Sequence of chain 1.H:
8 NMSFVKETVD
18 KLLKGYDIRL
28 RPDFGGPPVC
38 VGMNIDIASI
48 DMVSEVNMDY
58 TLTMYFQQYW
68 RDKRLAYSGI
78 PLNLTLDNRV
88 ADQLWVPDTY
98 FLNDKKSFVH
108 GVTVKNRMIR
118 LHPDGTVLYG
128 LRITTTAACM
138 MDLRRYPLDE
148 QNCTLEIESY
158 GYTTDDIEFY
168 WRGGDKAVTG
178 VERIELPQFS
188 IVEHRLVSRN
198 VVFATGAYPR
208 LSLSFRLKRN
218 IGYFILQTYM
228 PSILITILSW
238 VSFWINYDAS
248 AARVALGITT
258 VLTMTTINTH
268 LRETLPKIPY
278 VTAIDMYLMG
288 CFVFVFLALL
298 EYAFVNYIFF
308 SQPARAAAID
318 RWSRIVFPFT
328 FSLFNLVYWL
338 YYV

Binding-site contacts:
Ligand atom C1 contacts residue HIS119 of chain 1.H at 3.8 Å.
Ligand atom N2 contacts residue ASN80 of chain 1.H at 2.9 Å (h-bond).
Ligand atom C8 contacts residue ASN80 of chain 1.H at 4.5 Å.
Ligand atom C4 contacts residue ASN80 of chain 1.H at 4.2 Å.
Ligand atom C2 contacts residue ASN80 of chain 1.H at 2.5 Å.
Ligand atom C5 contacts residue ASN80 of chain 1.H at 3.7 Å.
Ligand atom C5 contacts residue HIS119 of chain 1.H at 4.2 Å.
Ligand atom C1 contacts residue ASN80 of chain 1.H at 1.4 Å.
Ligand atom C7 contacts residue ASN80 of chain 1.H at 3.7 Å.
Ligand atom O5 contacts residue ASN80 of chain 1.H at 2.3 Å (h-bond).
Ligand atom C6 contacts residue HIS119 of chain 1.H at 4.3 Å.
Ligand atom C3 contacts residue ASN80 of chain 1.H at 3.8 Å.
Ligand atom C8 contacts residue PRO78 of chain 1.H at 3.4 Å (hydrophobic).
Ligand atom O5 contacts residue HIS119 of chain 1.H at 3.5 Å.
Ligand atom O7 contacts residue ASN80 of chain 1.H at 4.0 Å.
Ligand atom C8 contacts residue LEU79 of chain 1.H at 4.1 Å (hydrophobic).

The protein below binds the small molecule below.
Small molecule (SMILES): CC(=O)N[C@@H]1[C@@H](O)[C@H](O)[C@@H](CO)O[C@H]1O